Binding-site contacts:
Ligand atom N2 contacts residue ASN32 of chain 1.U at 2.6 Å (h-bond).
Ligand atom O5 contacts residue ASN32 of chain 1.U at 2.4 Å (h-bond).
Ligand atom C1 contacts residue ASN32 of chain 1.U at 1.4 Å.
Ligand atom O5 contacts residue ALA33 of chain 1.U at 4.4 Å.
Ligand atom C1 contacts residue THR312 of chain 1.U at 3.6 Å.
Ligand atom O5 contacts residue THR312 of chain 1.U at 3.1 Å (h-bond).
Ligand atom C7 contacts residue ASN32 of chain 1.U at 3.0 Å.
Ligand atom O6 contacts residue THR312 of chain 1.U at 4.1 Å.
Ligand atom C2 contacts residue ASN32 of chain 1.U at 2.2 Å.
Ligand atom O6 contacts residue ASN49 of chain 1.V at 4.3 Å.
Ligand atom C5 contacts residue ASN32 of chain 1.U at 3.6 Å.
Ligand atom O6 contacts residue LEU52 of chain 1.V at 3.5 Å.
Ligand atom C6 contacts residue THR312 of chain 1.U at 4.0 Å.
Ligand atom C4 contacts residue ASN32 of chain 1.U at 4.1 Å.
Ligand atom C6 contacts residue THR34 of chain 1.U at 4.3 Å.
Ligand atom C3 contacts residue ASN32 of chain 1.U at 3.6 Å.
Ligand atom C6 contacts residue LEU52 of chain 1.V at 3.8 Å (hydrophobic).
Ligand atom C8 contacts residue ASN32 of chain 1.U at 4.0 Å.
Ligand atom C1 contacts residue ALA33 of chain 1.U at 4.3 Å (hydrophobic).
Ligand atom C5 contacts residue THR312 of chain 1.U at 4.2 Å.
Ligand atom O7 contacts residue ASN32 of chain 1.U at 3.3 Å (h-bond).

Sequence of chain 1.U:
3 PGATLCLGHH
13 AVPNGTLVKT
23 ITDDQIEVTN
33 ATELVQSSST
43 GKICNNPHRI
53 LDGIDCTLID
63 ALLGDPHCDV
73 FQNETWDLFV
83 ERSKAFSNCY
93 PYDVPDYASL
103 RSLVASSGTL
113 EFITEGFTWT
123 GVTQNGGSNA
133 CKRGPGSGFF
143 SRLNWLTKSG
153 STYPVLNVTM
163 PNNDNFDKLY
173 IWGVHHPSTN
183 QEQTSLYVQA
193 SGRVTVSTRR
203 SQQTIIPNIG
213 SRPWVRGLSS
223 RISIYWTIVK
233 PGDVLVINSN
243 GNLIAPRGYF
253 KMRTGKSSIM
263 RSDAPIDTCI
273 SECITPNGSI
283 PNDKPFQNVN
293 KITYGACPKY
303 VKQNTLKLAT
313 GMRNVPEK

Sequence of chain 1.V:
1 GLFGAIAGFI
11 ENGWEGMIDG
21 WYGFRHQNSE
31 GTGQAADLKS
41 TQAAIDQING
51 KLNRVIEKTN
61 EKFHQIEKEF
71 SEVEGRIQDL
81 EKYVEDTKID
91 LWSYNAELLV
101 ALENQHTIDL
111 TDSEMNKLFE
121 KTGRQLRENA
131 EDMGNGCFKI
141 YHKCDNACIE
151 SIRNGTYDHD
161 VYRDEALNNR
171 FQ

This small molecule binds to this protein.
Small molecule (SMILES): CC(=O)N[C@@H]1[C@@H](O)[C@H](O)[C@@H](CO)O[C@H]1O